Sequence of chain 1.A:
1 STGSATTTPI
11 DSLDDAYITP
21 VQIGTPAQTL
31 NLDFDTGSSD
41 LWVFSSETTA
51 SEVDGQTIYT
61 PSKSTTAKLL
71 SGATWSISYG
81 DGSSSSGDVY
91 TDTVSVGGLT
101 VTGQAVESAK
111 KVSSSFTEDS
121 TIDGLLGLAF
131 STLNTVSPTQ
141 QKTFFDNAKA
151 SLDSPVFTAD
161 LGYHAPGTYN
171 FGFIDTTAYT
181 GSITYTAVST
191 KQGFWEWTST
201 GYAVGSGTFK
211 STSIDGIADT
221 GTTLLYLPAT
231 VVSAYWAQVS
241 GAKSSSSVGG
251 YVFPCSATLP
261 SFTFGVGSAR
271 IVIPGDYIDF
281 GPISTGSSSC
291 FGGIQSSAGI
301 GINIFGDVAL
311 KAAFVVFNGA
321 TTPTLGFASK

The protein below binds the small molecule below.
Small molecule (SMILES): Cc1cc(C(=O)Nc2ccncc2)c(C)o1

Binding-site contacts:
Ligand atom C5 contacts residue F911 of chain 1.J at 0.3 Å.
Ligand atom C6 contacts residue GLY221 of chain 1.A at 3.5 Å.
Ligand atom C4 contacts residue ASP81 of chain 1.A at 3.0 Å.
Ligand atom C6 contacts residue ASP81 of chain 1.A at 3.5 Å.
Ligand atom N1 contacts residue GLY221 of chain 1.A at 3.3 Å (h-bond).
Ligand atom C7 contacts residue GLY221 of chain 1.A at 3.3 Å.
Ligand atom C11 contacts residue PHE116 of chain 1.A at 3.5 Å (hydrophobic).
Ligand atom C8 contacts residue F911 of chain 1.J at 0.3 Å.
Ligand atom C3 contacts residue ASP81 of chain 1.A at 2.9 Å.
Ligand atom C7 contacts residue F911 of chain 1.J at 0.5 Å.
Ligand atom O1 contacts residue F631 of chain 1.L at 3.3 Å.
Ligand atom C8 contacts residue TYR79 of chain 1.A at 3.5 Å (hydrophobic).
Ligand atom C4 contacts residue F911 of chain 1.J at 0.6 Å.
Ligand atom N contacts residue ASP81 of chain 1.A at 2.3 Å (salt-bridge).
Ligand atom O contacts residue SER83 of chain 1.A at 3.7 Å.
Ligand atom C contacts residue F631 of chain 1.L at 3.4 Å.
Ligand atom C2 contacts residue F911 of chain 1.J at 2.9 Å.
Ligand atom C6 contacts residue F911 of chain 1.J at 0.5 Å.
Ligand atom C1 contacts residue ASP81 of chain 1.A at 3.6 Å.
Ligand atom C9 contacts residue F911 of chain 1.J at 0.2 Å.
Ligand atom O1 contacts residue SER115 of chain 1.A at 3.3 Å (h-bond).
Ligand atom C10 contacts residue SER115 of chain 1.A at 3.4 Å.
Ligand atom C4 contacts residue F631 of chain 1.L at 3.7 Å.
Ligand atom C8 contacts residue GLY221 of chain 1.A at 3.5 Å.
Ligand atom C7 contacts residue THR222 of chain 1.A at 3.7 Å.
Ligand atom C5 contacts residue ASP81 of chain 1.A at 3.3 Å.
Ligand atom C3 contacts residue F631 of chain 1.L at 3.5 Å.
Ligand atom C11 contacts residue F911 of chain 1.J at 3.3 Å.
Ligand atom C8 contacts residue ASP35 of chain 1.A at 3.2 Å.
Ligand atom N contacts residue F911 of chain 1.J at 0.3 Å (h-bond).
Ligand atom C2 contacts residue ASP81 of chain 1.A at 2.6 Å.
Ligand atom O contacts residue PHE116 of chain 1.A at 3.4 Å.
Ligand atom C2 contacts residue F631 of chain 1.L at 3.4 Å.
Ligand atom C10 contacts residue F911 of chain 1.J at 2.7 Å.
Ligand atom C3 contacts residue F911 of chain 1.J at 1.8 Å.
Ligand atom O contacts residue F911 of chain 1.J at 0.8 Å.
Ligand atom C11 contacts residue SER115 of chain 1.A at 3.0 Å.
Ligand atom N1 contacts residue ASP35 of chain 1.A at 3.5 Å (salt-bridge).
Ligand atom N1 contacts residue F911 of chain 1.J at 0.3 Å.
Ligand atom C4 contacts residue SER83 of chain 1.A at 3.6 Å.